Binding-site contacts:
Ligand atom C3 contacts residue VAL309 of chain 2.B at 3.8 Å (hydrophobic).
Ligand atom C1 contacts residue THR56 of chain 2.B at 3.6 Å.
Ligand atom O2 contacts residue VAL309 of chain 2.B at 3.7 Å.
Ligand atom C3 contacts residue LEU308 of chain 2.B at 4.4 Å (hydrophobic).
Ligand atom O1 contacts residue ZN1 of chain 2.J at 1.9 Å.
Ligand atom C1 contacts residue HIS79 of chain 2.B at 3.6 Å.
Ligand atom C2 contacts residue THR56 of chain 2.B at 3.7 Å.
Ligand atom O1 contacts residue THR56 of chain 2.B at 2.7 Å (h-bond).
Ligand atom C1 contacts residue ZN1 of chain 2.J at 2.9 Å.
Ligand atom O2 contacts residue ASP168 of chain 2.B at 2.6 Å (salt-bridge).
Ligand atom C6 contacts residue TRP65 of chain 2.B at 3.9 Å (hydrophobic).
Ligand atom C4 contacts residue LEU308 of chain 2.B at 4.1 Å (hydrophobic).
Ligand atom C1 contacts residue VAL309 of chain 2.B at 4.5 Å (hydrophobic).
Ligand atom O2 contacts residue NAJ1 of chain 2.I at 3.6 Å.
Ligand atom O1 contacts residue NAJ1 of chain 2.I at 3.0 Å.
Ligand atom C5 contacts residue MET121 of chain 2.B at 4.4 Å (hydrophobic).
Ligand atom C2 contacts residue TYR286 of chain 2.B at 4.5 Å (hydrophobic).
Ligand atom C1 contacts residue NAJ1 of chain 2.I at 3.3 Å.
Ligand atom C4 contacts residue TRP65 of chain 2.B at 3.8 Å (hydrophobic).
Ligand atom C5 contacts residue PHE128 of chain 2.B at 4.0 Å (hydrophobic).
Ligand atom C6 contacts residue SER299 of chain 1.B at 4.3 Å.
Ligand atom C4 contacts residue ILE298 of chain 1.B at 4.5 Å (hydrophobic).
Ligand atom C1 contacts residue ASP168 of chain 2.B at 3.6 Å.
Ligand atom O1 contacts residue HIS79 of chain 2.B at 3.1 Å (h-bond).
Ligand atom C2 contacts residue ZN1 of chain 2.J at 4.3 Å.
Ligand atom O2 contacts residue PHE128 of chain 2.B at 3.6 Å.
Ligand atom O2 contacts residue ZN1 of chain 2.J at 3.2 Å.
Ligand atom C8 contacts residue SER299 of chain 1.B at 3.8 Å.
Ligand atom C2 contacts residue NAJ1 of chain 2.I at 3.8 Å.
Ligand atom O2 contacts residue HIS79 of chain 2.B at 3.5 Å.
Ligand atom O1 contacts residue CYS54 of chain 2.B at 3.5 Å (h-bond).
Ligand atom O1 contacts residue ASP168 of chain 2.B at 3.4 Å (salt-bridge).
Ligand atom C6 contacts residue LEU308 of chain 2.B at 4.1 Å (hydrophobic).
Ligand atom C5 contacts residue TRP65 of chain 2.B at 4.5 Å (hydrophobic).
Ligand atom C8 contacts residue ARG277 of chain 1.B at 4.2 Å.
Ligand atom C5 contacts residue LEU308 of chain 2.B at 3.8 Å (hydrophobic).
Ligand atom C3 contacts residue PHE128 of chain 2.B at 4.0 Å (hydrophobic).

The small molecule below binds the protein below.
Small molecule (SMILES): CCCCCCCC(=O)O

Sequence of chain 1.B:
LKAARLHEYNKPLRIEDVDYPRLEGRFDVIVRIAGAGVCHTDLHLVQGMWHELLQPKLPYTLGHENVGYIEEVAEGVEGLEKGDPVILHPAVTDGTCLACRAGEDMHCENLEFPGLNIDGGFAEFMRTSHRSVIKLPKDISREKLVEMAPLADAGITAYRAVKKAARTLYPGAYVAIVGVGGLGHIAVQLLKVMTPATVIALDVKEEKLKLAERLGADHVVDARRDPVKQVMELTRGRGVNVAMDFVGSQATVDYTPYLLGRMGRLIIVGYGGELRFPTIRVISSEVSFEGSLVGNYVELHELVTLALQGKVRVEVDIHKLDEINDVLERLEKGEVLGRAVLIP

Sequence of chain 2.B:
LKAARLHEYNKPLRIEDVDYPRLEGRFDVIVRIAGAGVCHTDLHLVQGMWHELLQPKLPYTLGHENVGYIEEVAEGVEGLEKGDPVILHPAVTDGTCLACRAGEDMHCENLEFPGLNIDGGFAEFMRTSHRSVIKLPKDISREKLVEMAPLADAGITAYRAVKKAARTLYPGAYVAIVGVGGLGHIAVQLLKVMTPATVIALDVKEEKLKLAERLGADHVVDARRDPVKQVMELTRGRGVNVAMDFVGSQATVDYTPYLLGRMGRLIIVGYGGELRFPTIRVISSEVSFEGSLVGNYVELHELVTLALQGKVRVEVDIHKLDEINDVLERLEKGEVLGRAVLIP